Sequence of chain 1.B:
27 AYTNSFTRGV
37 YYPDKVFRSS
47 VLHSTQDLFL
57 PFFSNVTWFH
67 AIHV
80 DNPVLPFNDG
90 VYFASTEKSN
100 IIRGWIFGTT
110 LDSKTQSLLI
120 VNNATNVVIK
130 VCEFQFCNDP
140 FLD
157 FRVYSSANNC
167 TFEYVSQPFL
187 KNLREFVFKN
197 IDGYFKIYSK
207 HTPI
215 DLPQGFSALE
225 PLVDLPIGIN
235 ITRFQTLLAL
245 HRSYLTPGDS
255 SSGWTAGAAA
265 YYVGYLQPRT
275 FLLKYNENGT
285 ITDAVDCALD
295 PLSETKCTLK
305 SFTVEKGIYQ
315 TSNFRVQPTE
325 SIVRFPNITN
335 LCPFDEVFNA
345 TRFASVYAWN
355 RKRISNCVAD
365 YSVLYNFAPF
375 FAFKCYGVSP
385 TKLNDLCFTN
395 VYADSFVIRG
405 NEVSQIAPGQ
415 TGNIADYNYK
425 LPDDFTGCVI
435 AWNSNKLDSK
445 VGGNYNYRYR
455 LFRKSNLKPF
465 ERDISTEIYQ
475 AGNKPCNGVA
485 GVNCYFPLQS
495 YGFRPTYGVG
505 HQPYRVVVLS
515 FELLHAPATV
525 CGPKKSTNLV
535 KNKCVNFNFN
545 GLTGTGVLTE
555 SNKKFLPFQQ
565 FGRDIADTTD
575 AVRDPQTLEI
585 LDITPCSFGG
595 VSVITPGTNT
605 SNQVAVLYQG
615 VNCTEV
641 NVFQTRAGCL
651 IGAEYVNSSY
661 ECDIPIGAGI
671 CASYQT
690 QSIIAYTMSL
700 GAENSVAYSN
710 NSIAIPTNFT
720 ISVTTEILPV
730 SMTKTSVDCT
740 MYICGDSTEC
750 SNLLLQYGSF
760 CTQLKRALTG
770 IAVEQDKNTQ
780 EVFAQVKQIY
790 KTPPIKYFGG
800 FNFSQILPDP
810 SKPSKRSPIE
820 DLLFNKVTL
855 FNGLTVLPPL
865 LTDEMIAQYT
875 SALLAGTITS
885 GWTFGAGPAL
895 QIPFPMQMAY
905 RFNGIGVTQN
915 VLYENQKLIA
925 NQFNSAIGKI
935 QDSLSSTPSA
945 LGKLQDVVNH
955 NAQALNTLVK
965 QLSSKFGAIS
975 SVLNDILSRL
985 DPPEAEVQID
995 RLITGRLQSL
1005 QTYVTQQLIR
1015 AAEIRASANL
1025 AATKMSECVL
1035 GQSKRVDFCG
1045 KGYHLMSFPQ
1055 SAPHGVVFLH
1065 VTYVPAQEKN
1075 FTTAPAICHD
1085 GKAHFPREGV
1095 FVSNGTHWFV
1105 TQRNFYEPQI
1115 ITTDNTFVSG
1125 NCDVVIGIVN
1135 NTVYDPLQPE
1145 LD

The small molecule below binds the protein below.
Small molecule (SMILES): CC(=O)N[C@@H]1[C@@H](O)[C@H](O)[C@@H](CO)O[C@H]1O

Binding-site contacts:
Ligand atom O3 contacts residue ASN657 of chain 1.B at 4.5 Å.
Ligand atom C7 contacts residue ASN657 of chain 1.B at 3.1 Å.
Ligand atom C2 contacts residue ASN657 of chain 1.B at 3.1 Å.
Ligand atom C8 contacts residue ASN657 of chain 1.B at 4.3 Å.
Ligand atom C8 contacts residue TYR655 of chain 1.B at 4.3 Å (hydrophobic).
Ligand atom O7 contacts residue ASN657 of chain 1.B at 2.4 Å (h-bond).
Ligand atom C3 contacts residue ASN657 of chain 1.B at 4.3 Å.
Ligand atom C1 contacts residue ASN657 of chain 1.B at 3.0 Å.
Ligand atom O5 contacts residue ASN657 of chain 1.B at 3.5 Å (h-bond).
Ligand atom N2 contacts residue ASN657 of chain 1.B at 3.4 Å (h-bond).